Binding-site contacts:
Ligand atom N2 contacts residue ASP230 of chain 1.C at 3.1 Å (salt-bridge).
Ligand atom C6 contacts residue HIS442 of chain 1.C at 3.1 Å.
Ligand atom C3 contacts residue ASN271 of chain 1.C at 3.8 Å.
Ligand atom C5 contacts residue ASN271 of chain 1.C at 3.7 Å.
Ligand atom O4 contacts residue PHE206 of chain 1.C at 3.6 Å.
Ligand atom O7 contacts residue SER443 of chain 1.C at 3.9 Å.
Ligand atom C8 contacts residue SER208 of chain 1.C at 3.4 Å.
Ligand atom C3 contacts residue ASP230 of chain 1.C at 4.0 Å.
Ligand atom C6 contacts residue SER443 of chain 1.C at 3.6 Å.
Ligand atom C7 contacts residue LEU228 of chain 1.C at 3.4 Å (hydrophobic).
Ligand atom O3 contacts residue SER443 of chain 1.C at 4.2 Å.
Ligand atom C8 contacts residue SER232 of chain 1.C at 3.6 Å.
Ligand atom C1 contacts residue ASP230 of chain 1.C at 3.5 Å.
Ligand atom N2 contacts residue ASN271 of chain 1.C at 2.9 Å (h-bond).
Ligand atom C7 contacts residue ASN271 of chain 1.C at 3.9 Å.
Ligand atom C1 contacts residue ASN271 of chain 1.C at 1.5 Å.
Ligand atom C2 contacts residue ASN271 of chain 1.C at 2.5 Å.
Ligand atom O7 contacts residue ASN444 of chain 1.C at 3.4 Å (h-bond).
Ligand atom O7 contacts residue LYS204 of chain 1.C at 3.5 Å (salt-bridge).
Ligand atom O7 contacts residue PHE206 of chain 1.C at 4.0 Å.
Ligand atom C8 contacts residue TYR269 of chain 1.C at 3.3 Å (hydrophobic).
Ligand atom C3 contacts residue PHE206 of chain 1.C at 4.1 Å (hydrophobic).
Ligand atom C7 contacts residue PHE445 of chain 1.C at 3.8 Å (hydrophobic).
Ligand atom C1 contacts residue HIS442 of chain 1.C at 4.2 Å.
Ligand atom C8 contacts residue TYR446 of chain 1.C at 4.0 Å (hydrophobic).
Ligand atom C6 contacts residue LEU228 of chain 1.C at 4.1 Å (hydrophobic).
Ligand atom C8 contacts residue ASP230 of chain 1.C at 3.8 Å.
Ligand atom C7 contacts residue ASP230 of chain 1.C at 3.9 Å.
Ligand atom O3 contacts residue ASN444 of chain 1.C at 4.2 Å.
Ligand atom O6 contacts residue HIS442 of chain 1.C at 3.6 Å.
Ligand atom O6 contacts residue TYR269 of chain 1.C at 4.0 Å.
Ligand atom O5 contacts residue ASN271 of chain 1.C at 2.4 Å (h-bond).
Ligand atom O7 contacts residue LEU228 of chain 1.C at 3.3 Å.
Ligand atom C2 contacts residue ASP230 of chain 1.C at 3.9 Å.
Ligand atom O6 contacts residue SER443 of chain 1.C at 3.7 Å.
Ligand atom C8 contacts residue LEU228 of chain 1.C at 3.5 Å (hydrophobic).
Ligand atom N2 contacts residue SER232 of chain 1.C at 4.0 Å.
Ligand atom O7 contacts residue PHE445 of chain 1.C at 2.7 Å (h-bond).
Ligand atom C8 contacts residue PHE445 of chain 1.C at 3.5 Å (hydrophobic).
Ligand atom C2 contacts residue HIS442 of chain 1.C at 3.8 Å.

Sequence of chain 1.C:
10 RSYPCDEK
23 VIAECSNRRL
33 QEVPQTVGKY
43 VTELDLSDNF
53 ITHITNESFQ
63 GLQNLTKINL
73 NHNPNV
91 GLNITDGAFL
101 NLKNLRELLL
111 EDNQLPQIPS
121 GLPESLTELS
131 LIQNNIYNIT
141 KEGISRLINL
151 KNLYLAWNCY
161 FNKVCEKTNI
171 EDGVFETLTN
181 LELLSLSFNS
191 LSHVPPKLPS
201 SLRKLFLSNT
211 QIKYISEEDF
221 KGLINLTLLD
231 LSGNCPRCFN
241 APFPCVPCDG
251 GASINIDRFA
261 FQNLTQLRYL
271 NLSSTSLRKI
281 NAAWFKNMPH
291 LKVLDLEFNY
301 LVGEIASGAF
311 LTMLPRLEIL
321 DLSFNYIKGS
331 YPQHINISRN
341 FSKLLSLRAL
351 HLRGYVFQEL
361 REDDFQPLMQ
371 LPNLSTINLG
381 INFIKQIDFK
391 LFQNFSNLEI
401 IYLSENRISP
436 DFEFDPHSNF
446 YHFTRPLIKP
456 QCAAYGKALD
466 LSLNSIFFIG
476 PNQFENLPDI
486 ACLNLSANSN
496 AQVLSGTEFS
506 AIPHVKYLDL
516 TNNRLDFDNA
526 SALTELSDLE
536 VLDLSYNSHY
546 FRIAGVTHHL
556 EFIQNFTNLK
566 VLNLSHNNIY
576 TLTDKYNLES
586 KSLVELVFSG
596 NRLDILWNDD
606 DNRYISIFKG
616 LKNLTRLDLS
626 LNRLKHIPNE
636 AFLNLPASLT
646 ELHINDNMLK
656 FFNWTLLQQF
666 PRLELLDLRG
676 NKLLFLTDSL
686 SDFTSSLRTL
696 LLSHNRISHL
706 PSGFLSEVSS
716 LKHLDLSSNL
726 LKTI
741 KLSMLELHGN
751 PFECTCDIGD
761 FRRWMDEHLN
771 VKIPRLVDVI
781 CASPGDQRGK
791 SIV

The small molecule below binds the protein below.
Small molecule (SMILES): CC(=O)N[C@H]1[C@H](O[C@H]2[C@H](O)[C@@H](NC(C)=O)CO[C@@H]2CO)O[C@H](CO)[C@@H](O[C@@H]2O[C@H](CO)[C@@H](O)[C@H](O)[C@@H]2O)[C@@H]1O